Binding-site contacts:
Ligand atom C10 contacts residue THR64 of chain 1.B at 3.8 Å.
Ligand atom N17 contacts residue ARG257 of chain 1.B at 3.8 Å.
Ligand atom C3 contacts residue ARG257 of chain 1.B at 3.7 Å.
Ligand atom N16 contacts residue ARG257 of chain 1.B at 3.4 Å (salt-bridge).
Ligand atom O1 contacts residue GLY219 of chain 1.B at 3.1 Å (h-bond).
Ligand atom C6 contacts residue PHE192 of chain 1.B at 3.7 Å (hydrophobic).
Ligand atom N19 contacts residue ASP187 of chain 1.B at 2.9 Å (salt-bridge).
Ligand atom S7 contacts residue ARG257 of chain 1.B at 3.9 Å.
Ligand atom N19 contacts residue LEU217 of chain 1.B at 3.6 Å.
Ligand atom C2 contacts residue LYS223 of chain 1.B at 3.5 Å.
Ligand atom N20 contacts residue ASP187 of chain 1.B at 2.6 Å (salt-bridge).
Ligand atom O1 contacts residue LYS223 of chain 1.B at 2.6 Å (salt-bridge).
Ligand atom C18 contacts residue MET141 of chain 1.B at 3.9 Å (hydrophobic).
Ligand atom N17 contacts residue ASN117 of chain 1.B at 3.6 Å.
Ligand atom C6 contacts residue THR64 of chain 1.B at 3.8 Å.
Ligand atom N5 contacts residue ARG257 of chain 1.B at 3.3 Å.
Ligand atom C8 contacts residue THR64 of chain 1.B at 2.9 Å.
Ligand atom C12 contacts residue LYS223 of chain 1.B at 3.8 Å.
Ligand atom N20 contacts residue MET141 of chain 1.B at 3.7 Å.
Ligand atom C4 contacts residue ARG257 of chain 1.B at 3.6 Å.
Ligand atom C2 contacts residue PHE192 of chain 1.B at 3.9 Å (hydrophobic).
Ligand atom C10 contacts residue PHE192 of chain 1.B at 3.4 Å (hydrophobic).
Ligand atom C14 contacts residue LYS223 of chain 1.B at 3.8 Å.
Ligand atom N19 contacts residue ASN117 of chain 1.B at 2.8 Å (h-bond).
Ligand atom C3 contacts residue PHE192 of chain 1.B at 3.6 Å (hydrophobic).
Ligand atom N17 contacts residue ASP98 of chain 1.B at 3.7 Å.
Ligand atom C8 contacts residue PHE192 of chain 1.B at 3.7 Å (hydrophobic).
Ligand atom O1 contacts residue ASP187 of chain 1.B at 3.9 Å.
Ligand atom S7 contacts residue THR64 of chain 1.B at 3.1 Å (h-bond).
Ligand atom N5 contacts residue ASP98 of chain 1.B at 3.5 Å (salt-bridge).
Ligand atom C3 contacts residue LYS223 of chain 1.B at 3.7 Å.
Ligand atom C11 contacts residue GLY191 of chain 1.B at 3.7 Å.
Ligand atom C18 contacts residue ASN117 of chain 1.B at 3.8 Å.
Ligand atom C13 contacts residue LYS223 of chain 1.B at 3.6 Å.
Ligand atom N16 contacts residue PHE192 of chain 1.B at 3.4 Å.
Ligand atom C6 contacts residue ARG257 of chain 1.B at 3.3 Å.
Ligand atom C18 contacts residue ASP187 of chain 1.B at 3.2 Å.
Ligand atom C2 contacts residue ASP187 of chain 1.B at 3.7 Å.
Ligand atom C9 contacts residue PHE192 of chain 1.B at 4.0 Å (hydrophobic).
Ligand atom N16 contacts residue LYS223 of chain 1.B at 3.3 Å (salt-bridge).

Sequence of chain 1.B:
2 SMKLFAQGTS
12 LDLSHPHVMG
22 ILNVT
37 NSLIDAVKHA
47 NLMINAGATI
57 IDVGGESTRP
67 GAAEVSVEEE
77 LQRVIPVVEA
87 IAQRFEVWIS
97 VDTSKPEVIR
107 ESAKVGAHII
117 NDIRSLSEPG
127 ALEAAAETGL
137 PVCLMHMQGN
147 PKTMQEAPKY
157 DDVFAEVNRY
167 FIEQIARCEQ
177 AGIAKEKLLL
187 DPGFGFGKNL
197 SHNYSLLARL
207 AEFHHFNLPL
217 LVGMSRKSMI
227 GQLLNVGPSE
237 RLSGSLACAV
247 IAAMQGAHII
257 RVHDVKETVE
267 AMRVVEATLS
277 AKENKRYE

The small molecule below binds the protein below.
Small molecule (SMILES): Nc1nc2[nH]c(SCc3ccccc3F)nc2c(=O)[nH]1